Binding-site contacts:
Ligand atom C8 contacts residue LEU99 of chain 1.A at 4.1 Å (hydrophobic).
Ligand atom C14 contacts residue VAL179 of chain 1.A at 4.1 Å (hydrophobic).
Ligand atom O17 contacts residue ASP180 of chain 1.A at 3.8 Å.
Ligand atom C16 contacts residue ASP180 of chain 1.A at 3.6 Å.
Ligand atom C1 contacts residue GLY23 of chain 1.A at 3.9 Å.
Ligand atom O10 contacts residue ALA44 of chain 1.A at 3.8 Å.
Ligand atom C4 contacts residue VAL30 of chain 1.A at 3.9 Å (hydrophobic).
Ligand atom C15 contacts residue LYS46 of chain 1.A at 3.7 Å.
Ligand atom O10 contacts residue LEU99 of chain 1.A at 3.0 Å (h-bond).
Ligand atom C13 contacts residue LEU150 of chain 1.A at 3.8 Å (hydrophobic).
Ligand atom C12 contacts residue LEU150 of chain 1.A at 3.4 Å (hydrophobic).
Ligand atom C11 contacts residue LEU99 of chain 1.A at 3.4 Å (hydrophobic).
Ligand atom C13 contacts residue VAL30 of chain 1.A at 4.1 Å (hydrophobic).
Ligand atom S5 contacts residue PHE96 of chain 1.A at 4.0 Å.
Ligand atom C9 contacts residue ALA44 of chain 1.A at 3.7 Å (hydrophobic).
Ligand atom O17 contacts residue LYS46 of chain 1.A at 3.0 Å (salt-bridge).
Ligand atom C4 contacts residue VAL179 of chain 1.A at 4.0 Å (hydrophobic).
Ligand atom C11 contacts residue LEU150 of chain 1.A at 4.1 Å (hydrophobic).
Ligand atom C12 contacts residue VAL30 of chain 1.A at 4.2 Å (hydrophobic).
Ligand atom C16 contacts residue LYS46 of chain 1.A at 3.7 Å.
Ligand atom C7 contacts residue ALA44 of chain 1.A at 4.0 Å (hydrophobic).
Ligand atom C15 contacts residue ASP180 of chain 1.A at 4.0 Å.
Ligand atom S5 contacts residue VAL179 of chain 1.A at 3.9 Å.
Ligand atom C8 contacts residue ALA44 of chain 1.A at 3.4 Å (hydrophobic).
Ligand atom C8 contacts residue GLU97 of chain 1.A at 3.5 Å.
Ligand atom C11 contacts residue GLY100 of chain 1.A at 3.6 Å.
Ligand atom C2 contacts residue LEU150 of chain 1.A at 4.0 Å (hydrophobic).
Ligand atom N3 contacts residue LEU150 of chain 1.A at 4.2 Å.
Ligand atom C11 contacts residue LEU22 of chain 1.A at 3.9 Å (hydrophobic).
Ligand atom O17 contacts residue GLU61 of chain 1.A at 4.1 Å.
Ligand atom C16 contacts residue PHE27 of chain 1.A at 3.8 Å (hydrophobic).
Ligand atom C11 contacts residue LEU98 of chain 1.A at 3.8 Å (hydrophobic).
Ligand atom C9 contacts residue LEU150 of chain 1.A at 3.9 Å (hydrophobic).
Ligand atom C7 contacts residue PHE96 of chain 1.A at 3.8 Å (hydrophobic).
Ligand atom O10 contacts residue LEU22 of chain 1.A at 4.1 Å.
Ligand atom C1 contacts residue VAL30 of chain 1.A at 3.4 Å (hydrophobic).
Ligand atom C14 contacts residue VAL30 of chain 1.A at 4.0 Å (hydrophobic).
Ligand atom N3 contacts residue VAL30 of chain 1.A at 3.9 Å.
Ligand atom C9 contacts residue LEU99 of chain 1.A at 4.0 Å (hydrophobic).
Ligand atom O10 contacts residue LEU98 of chain 1.A at 3.9 Å.

The small molecule below binds the protein below.
Small molecule (SMILES): CCN1/C(=C/C(C)=O)Sc2ccc(OC)cc21

Sequence of chain 1.A:
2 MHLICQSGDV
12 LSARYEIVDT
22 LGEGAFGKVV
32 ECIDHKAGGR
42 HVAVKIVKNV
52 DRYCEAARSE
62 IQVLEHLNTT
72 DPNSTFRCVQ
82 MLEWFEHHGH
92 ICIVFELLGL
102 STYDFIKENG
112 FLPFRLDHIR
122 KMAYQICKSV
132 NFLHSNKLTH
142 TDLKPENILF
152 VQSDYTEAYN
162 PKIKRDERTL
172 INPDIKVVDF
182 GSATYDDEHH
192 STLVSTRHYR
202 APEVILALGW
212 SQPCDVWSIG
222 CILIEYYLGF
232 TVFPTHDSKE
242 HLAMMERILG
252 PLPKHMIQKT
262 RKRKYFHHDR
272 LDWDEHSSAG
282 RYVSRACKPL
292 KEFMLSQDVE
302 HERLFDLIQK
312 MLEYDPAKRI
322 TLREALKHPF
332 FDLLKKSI